Binding-site contacts:
Ligand atom C7 contacts residue ASN234 of chain 1.B at 3.1 Å.
Ligand atom C8 contacts residue LYS462 of chain 1.C at 3.6 Å.
Ligand atom O7 contacts residue ASN234 of chain 1.B at 2.9 Å (h-bond).
Ligand atom C8 contacts residue GLU465 of chain 1.C at 4.0 Å.
Ligand atom C5 contacts residue ASN234 of chain 1.B at 3.7 Å.
Ligand atom C4 contacts residue ASN234 of chain 1.B at 4.3 Å.
Ligand atom N2 contacts residue ASN234 of chain 1.B at 2.9 Å (h-bond).
Ligand atom C1 contacts residue ASN234 of chain 1.B at 1.4 Å.
Ligand atom O5 contacts residue THR108 of chain 1.B at 4.1 Å.
Ligand atom C2 contacts residue ASN234 of chain 1.B at 2.5 Å.
Ligand atom C7 contacts residue GLU465 of chain 1.C at 3.9 Å.
Ligand atom O6 contacts residue LYS458 of chain 1.C at 3.6 Å.
Ligand atom O7 contacts residue GLU465 of chain 1.C at 3.8 Å.
Ligand atom C8 contacts residue ASN234 of chain 1.B at 4.1 Å.
Ligand atom C3 contacts residue ASN234 of chain 1.B at 3.8 Å.
Ligand atom O5 contacts residue ASN234 of chain 1.B at 2.4 Å (h-bond).

Sequence of chain 1.C:
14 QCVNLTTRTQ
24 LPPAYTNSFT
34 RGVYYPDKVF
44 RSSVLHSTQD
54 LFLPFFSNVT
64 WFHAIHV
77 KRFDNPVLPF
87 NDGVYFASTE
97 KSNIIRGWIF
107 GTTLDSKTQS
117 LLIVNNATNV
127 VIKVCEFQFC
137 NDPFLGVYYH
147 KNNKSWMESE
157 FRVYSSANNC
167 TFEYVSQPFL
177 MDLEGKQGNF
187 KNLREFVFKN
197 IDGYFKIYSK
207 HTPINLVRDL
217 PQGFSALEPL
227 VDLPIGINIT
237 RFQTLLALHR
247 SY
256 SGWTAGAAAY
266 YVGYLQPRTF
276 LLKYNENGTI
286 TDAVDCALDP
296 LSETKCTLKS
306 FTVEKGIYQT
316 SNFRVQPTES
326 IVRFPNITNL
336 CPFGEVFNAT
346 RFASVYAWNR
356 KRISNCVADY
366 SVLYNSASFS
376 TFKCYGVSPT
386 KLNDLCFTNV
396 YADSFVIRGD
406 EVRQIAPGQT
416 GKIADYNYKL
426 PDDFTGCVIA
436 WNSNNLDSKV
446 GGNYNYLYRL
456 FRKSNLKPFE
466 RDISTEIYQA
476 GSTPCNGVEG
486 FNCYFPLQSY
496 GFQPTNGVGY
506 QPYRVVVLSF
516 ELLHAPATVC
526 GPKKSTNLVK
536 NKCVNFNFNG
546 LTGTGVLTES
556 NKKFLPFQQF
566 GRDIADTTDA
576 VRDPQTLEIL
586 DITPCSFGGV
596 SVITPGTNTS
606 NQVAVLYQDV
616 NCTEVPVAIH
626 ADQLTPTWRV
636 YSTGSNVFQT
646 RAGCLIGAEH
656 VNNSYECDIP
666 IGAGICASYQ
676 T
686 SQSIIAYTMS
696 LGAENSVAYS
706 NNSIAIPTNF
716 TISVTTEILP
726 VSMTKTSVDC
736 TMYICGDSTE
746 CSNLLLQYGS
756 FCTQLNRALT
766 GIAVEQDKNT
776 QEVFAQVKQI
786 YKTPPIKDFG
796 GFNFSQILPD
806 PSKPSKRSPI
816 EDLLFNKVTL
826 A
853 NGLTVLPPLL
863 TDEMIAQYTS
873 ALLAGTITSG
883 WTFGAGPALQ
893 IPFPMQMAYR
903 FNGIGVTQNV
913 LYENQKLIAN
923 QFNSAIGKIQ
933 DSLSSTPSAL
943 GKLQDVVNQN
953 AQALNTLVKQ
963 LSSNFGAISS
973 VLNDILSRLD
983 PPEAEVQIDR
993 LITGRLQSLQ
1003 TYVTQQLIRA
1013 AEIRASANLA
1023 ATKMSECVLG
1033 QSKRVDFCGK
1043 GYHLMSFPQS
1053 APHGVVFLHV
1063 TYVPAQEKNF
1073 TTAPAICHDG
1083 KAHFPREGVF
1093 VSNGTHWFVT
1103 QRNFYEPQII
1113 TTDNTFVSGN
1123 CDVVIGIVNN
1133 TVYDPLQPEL

Sequence of chain 1.B:
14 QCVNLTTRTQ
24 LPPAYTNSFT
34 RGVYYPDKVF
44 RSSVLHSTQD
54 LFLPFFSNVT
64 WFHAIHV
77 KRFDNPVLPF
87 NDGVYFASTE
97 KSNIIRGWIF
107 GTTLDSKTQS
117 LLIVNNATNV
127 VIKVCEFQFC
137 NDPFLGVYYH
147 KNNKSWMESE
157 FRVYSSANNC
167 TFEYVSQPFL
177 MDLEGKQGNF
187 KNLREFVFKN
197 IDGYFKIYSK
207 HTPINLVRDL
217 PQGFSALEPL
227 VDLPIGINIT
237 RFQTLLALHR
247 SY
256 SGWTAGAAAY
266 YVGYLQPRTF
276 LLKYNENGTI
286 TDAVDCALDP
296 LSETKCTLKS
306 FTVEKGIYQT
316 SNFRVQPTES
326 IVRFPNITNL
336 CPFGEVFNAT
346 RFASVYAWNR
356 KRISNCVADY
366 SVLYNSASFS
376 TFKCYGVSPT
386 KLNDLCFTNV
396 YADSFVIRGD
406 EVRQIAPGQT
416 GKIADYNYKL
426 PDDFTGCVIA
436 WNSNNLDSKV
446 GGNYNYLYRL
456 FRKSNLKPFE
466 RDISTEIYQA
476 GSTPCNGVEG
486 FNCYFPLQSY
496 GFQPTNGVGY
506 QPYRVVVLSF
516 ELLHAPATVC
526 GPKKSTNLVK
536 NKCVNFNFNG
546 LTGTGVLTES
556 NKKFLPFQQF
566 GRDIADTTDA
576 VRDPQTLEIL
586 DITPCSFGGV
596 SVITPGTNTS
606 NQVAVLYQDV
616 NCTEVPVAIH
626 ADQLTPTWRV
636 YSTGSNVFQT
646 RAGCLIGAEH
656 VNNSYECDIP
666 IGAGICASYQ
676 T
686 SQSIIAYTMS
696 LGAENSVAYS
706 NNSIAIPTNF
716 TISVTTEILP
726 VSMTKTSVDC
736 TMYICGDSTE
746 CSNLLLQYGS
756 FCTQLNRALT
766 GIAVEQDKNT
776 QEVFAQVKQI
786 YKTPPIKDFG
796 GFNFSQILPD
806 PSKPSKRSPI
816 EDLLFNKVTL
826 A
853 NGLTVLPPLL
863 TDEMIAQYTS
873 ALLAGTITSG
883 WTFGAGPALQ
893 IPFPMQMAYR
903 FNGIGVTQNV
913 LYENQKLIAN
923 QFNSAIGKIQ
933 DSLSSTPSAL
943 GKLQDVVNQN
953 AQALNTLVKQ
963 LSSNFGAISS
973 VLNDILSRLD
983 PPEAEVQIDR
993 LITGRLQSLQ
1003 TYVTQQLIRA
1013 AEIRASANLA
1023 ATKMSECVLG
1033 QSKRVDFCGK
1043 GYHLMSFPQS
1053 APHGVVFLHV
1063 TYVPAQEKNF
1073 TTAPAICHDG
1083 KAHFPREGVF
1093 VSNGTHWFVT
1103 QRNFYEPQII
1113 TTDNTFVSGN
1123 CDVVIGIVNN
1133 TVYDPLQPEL

This protein binds this small molecule.
Small molecule (SMILES): CC(=O)N[C@H]1[C@H](O[C@H]2[C@H](O)[C@@H](NC(C)=O)CO[C@@H]2CO)O[C@H](CO)[C@@H](O)[C@@H]1O